Sequence of chain 1.G:
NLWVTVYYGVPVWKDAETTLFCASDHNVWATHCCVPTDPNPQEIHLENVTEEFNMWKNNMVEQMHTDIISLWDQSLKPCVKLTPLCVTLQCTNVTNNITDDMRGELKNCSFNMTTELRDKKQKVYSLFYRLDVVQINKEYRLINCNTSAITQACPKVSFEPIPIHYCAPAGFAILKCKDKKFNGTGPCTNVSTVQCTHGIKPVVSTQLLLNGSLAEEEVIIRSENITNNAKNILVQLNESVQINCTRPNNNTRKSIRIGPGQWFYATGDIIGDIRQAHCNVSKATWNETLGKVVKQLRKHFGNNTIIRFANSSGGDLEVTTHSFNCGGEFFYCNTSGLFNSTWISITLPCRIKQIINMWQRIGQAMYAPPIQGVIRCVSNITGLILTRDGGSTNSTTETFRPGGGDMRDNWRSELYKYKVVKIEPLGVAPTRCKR

A small-molecule ligand and the protein it binds are described below.
Small molecule (SMILES): CC(=O)N[C@@H]1[C@@H](O)[C@H](O)[C@@H](CO)O[C@H]1O

Binding-site contacts:
Ligand atom C5 contacts residue ASN340 of chain 1.G at 3.7 Å.
Ligand atom C3 contacts residue TRP396 of chain 1.G at 4.3 Å (hydrophobic).
Ligand atom C7 contacts residue TRP396 of chain 1.G at 3.9 Å (hydrophobic).
Ligand atom C1 contacts residue ASN340 of chain 1.G at 1.4 Å.
Ligand atom O3 contacts residue TRP396 of chain 1.G at 3.7 Å.
Ligand atom C4 contacts residue ASN340 of chain 1.G at 4.2 Å.
Ligand atom N2 contacts residue TRP396 of chain 1.G at 4.3 Å.
Ligand atom C7 contacts residue ASN340 of chain 1.G at 3.4 Å.
Ligand atom O7 contacts residue ASN340 of chain 1.G at 3.2 Å (h-bond).
Ligand atom N2 contacts residue ASN340 of chain 1.G at 2.9 Å (h-bond).
Ligand atom C2 contacts residue TRP396 of chain 1.G at 3.8 Å (hydrophobic).
Ligand atom O5 contacts residue ASN340 of chain 1.G at 2.4 Å (h-bond).
Ligand atom C8 contacts residue TRP396 of chain 1.G at 3.6 Å (hydrophobic).
Ligand atom C3 contacts residue ASN340 of chain 1.G at 3.8 Å.
Ligand atom C2 contacts residue ASN340 of chain 1.G at 2.5 Å.
Ligand atom O7 contacts residue TRP396 of chain 1.G at 4.2 Å.
Ligand atom C7 contacts residue GLU341 of chain 1.G at 4.2 Å.
Ligand atom O7 contacts residue GLU341 of chain 1.G at 3.1 Å (salt-bridge).
Ligand atom O6 contacts residue SER394 of chain 1.G at 4.1 Å.